The small molecule below binds the protein below.
Small molecule (SMILES): C[C@@H](C=O)NC(=O)CN.C[C@H](N)C(=O)N[C@H](C=O)CO

Sequence of chain 1.H:
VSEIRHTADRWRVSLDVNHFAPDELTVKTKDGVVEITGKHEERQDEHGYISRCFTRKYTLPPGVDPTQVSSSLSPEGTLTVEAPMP

Binding-site contacts:
Ligand atom C contacts residue ASN19 of chain 1.H at 2.8 Å.
Ligand atom O contacts residue VAL2 of chain 1.H at 3.0 Å (h-bond).
Ligand atom N contacts residue GLY78 of chain 1.H at 4.2 Å.
Ligand atom N contacts residue ASP17 of chain 1.H at 4.2 Å.
Ligand atom CB contacts residue GLY78 of chain 1.H at 3.7 Å.
Ligand atom CB contacts residue ASN19 of chain 1.H at 3.7 Å.
Ligand atom OG contacts residue VAL18 of chain 1.H at 3.1 Å (h-bond).
Ligand atom N contacts residue ALA22 of chain 1.H at 4.0 Å.
Ligand atom OG contacts residue PHE21 of chain 1.H at 2.9 Å (h-bond).
Ligand atom CA contacts residue PRO76 of chain 1.H at 4.3 Å (hydrophobic).
Ligand atom N contacts residue ASN19 of chain 1.H at 3.4 Å (h-bond).
Ligand atom CB contacts residue PHE21 of chain 1.H at 3.5 Å (hydrophobic).
Ligand atom N contacts residue GLU77 of chain 1.H at 3.4 Å (salt-bridge).
Ligand atom OG contacts residue GLY78 of chain 1.H at 3.5 Å.
Ligand atom CA contacts residue ASN19 of chain 1.H at 3.5 Å.
Ligand atom OG contacts residue ASN19 of chain 1.H at 2.8 Å (h-bond).
Ligand atom C contacts residue ASP17 of chain 1.H at 4.0 Å.
Ligand atom CB contacts residue GLU4 of chain 1.H at 3.8 Å.
Ligand atom O contacts residue PRO76 of chain 1.H at 4.0 Å.
Ligand atom O contacts residue SER15 of chain 1.H at 3.6 Å.
Ligand atom O contacts residue GLU77 of chain 1.H at 3.5 Å (salt-bridge).
Ligand atom CA contacts residue ASP17 of chain 1.H at 3.4 Å.
Ligand atom C contacts residue THR79 of chain 1.H at 3.3 Å.
Ligand atom O contacts residue SER3 of chain 1.H at 3.9 Å.
Ligand atom N contacts residue PHE21 of chain 1.H at 4.0 Å.
Ligand atom O contacts residue ASP17 of chain 1.H at 4.2 Å.
Ligand atom N contacts residue ASP17 of chain 1.H at 3.7 Å.
Ligand atom N contacts residue THR79 of chain 1.H at 3.4 Å (h-bond).
Ligand atom C contacts residue GLU4 of chain 1.H at 4.0 Å.
Ligand atom C contacts residue VAL2 of chain 1.H at 4.0 Å (hydrophobic).
Ligand atom O contacts residue ASN19 of chain 1.H at 3.3 Å (h-bond).
Ligand atom O contacts residue GLY78 of chain 1.H at 3.8 Å.
Ligand atom O contacts residue GLU4 of chain 1.H at 3.7 Å.
Ligand atom CA contacts residue GLU4 of chain 1.H at 4.0 Å.
Ligand atom C contacts residue SER15 of chain 1.H at 3.9 Å.
Ligand atom CA contacts residue THR79 of chain 1.H at 4.0 Å.
Ligand atom OG contacts residue HIS20 of chain 1.H at 4.0 Å.
Ligand atom C contacts residue ASP17 of chain 1.H at 4.3 Å.
Ligand atom O contacts residue THR79 of chain 1.H at 2.2 Å (h-bond).
Ligand atom CB contacts residue THR79 of chain 1.H at 4.2 Å.